Sequence of chain 10.A:
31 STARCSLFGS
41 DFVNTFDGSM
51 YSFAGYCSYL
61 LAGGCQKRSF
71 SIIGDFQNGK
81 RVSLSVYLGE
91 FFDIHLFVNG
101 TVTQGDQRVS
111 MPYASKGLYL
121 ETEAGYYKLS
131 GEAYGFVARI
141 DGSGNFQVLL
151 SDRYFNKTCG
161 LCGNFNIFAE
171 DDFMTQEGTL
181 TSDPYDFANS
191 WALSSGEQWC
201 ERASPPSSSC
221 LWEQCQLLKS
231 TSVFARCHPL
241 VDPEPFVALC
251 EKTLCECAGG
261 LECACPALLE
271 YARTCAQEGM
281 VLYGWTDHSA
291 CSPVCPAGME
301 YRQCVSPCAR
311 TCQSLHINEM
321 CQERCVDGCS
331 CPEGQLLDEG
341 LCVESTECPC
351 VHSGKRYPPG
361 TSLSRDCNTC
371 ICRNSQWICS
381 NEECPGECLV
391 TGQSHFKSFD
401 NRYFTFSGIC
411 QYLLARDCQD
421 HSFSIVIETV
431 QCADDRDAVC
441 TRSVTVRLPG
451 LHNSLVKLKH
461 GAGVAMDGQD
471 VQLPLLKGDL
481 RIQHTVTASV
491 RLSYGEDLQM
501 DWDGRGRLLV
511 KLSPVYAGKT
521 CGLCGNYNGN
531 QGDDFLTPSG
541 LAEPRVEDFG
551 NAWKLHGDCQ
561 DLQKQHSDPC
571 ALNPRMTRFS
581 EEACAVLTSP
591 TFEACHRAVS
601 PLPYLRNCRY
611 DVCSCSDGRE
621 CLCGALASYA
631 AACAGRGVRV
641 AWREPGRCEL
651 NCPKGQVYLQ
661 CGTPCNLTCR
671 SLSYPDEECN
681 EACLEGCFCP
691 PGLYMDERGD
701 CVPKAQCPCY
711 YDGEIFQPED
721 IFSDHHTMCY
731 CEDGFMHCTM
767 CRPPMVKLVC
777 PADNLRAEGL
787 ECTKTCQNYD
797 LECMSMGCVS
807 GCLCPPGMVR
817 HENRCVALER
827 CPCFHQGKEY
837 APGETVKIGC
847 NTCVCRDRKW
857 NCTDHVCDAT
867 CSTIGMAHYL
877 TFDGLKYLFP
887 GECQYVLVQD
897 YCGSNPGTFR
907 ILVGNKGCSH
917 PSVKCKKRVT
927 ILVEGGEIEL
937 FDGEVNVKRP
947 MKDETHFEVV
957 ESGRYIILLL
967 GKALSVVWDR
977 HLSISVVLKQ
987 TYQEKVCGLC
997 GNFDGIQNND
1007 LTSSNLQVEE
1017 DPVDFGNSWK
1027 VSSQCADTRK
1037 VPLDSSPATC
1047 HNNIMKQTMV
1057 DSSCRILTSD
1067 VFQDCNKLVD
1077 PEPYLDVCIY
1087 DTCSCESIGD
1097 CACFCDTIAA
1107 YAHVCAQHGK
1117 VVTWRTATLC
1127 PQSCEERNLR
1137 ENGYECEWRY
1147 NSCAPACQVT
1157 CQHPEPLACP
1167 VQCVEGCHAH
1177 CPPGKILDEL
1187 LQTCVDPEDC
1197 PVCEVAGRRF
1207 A

Binding-site contacts:
Ligand atom N2 contacts residue TYR694 of chain 10.A at 4.5 Å.
Ligand atom C3 contacts residue ASN666 of chain 10.A at 3.8 Å.
Ligand atom C5 contacts residue THR663 of chain 10.A at 4.3 Å.
Ligand atom C8 contacts residue LEU693 of chain 10.A at 4.2 Å (hydrophobic).
Ligand atom C5 contacts residue ASN666 of chain 10.A at 3.6 Å.
Ligand atom C7 contacts residue ASN666 of chain 10.A at 3.7 Å.
Ligand atom C8 contacts residue TYR694 of chain 10.A at 3.4 Å (hydrophobic).
Ligand atom O7 contacts residue ASN666 of chain 10.A at 4.0 Å.
Ligand atom C2 contacts residue ASN666 of chain 10.A at 2.5 Å.
Ligand atom N2 contacts residue ASN666 of chain 10.A at 3.0 Å (h-bond).
Ligand atom C4 contacts residue ASN666 of chain 10.A at 4.2 Å.
Ligand atom C7 contacts residue TYR694 of chain 10.A at 4.5 Å (hydrophobic).
Ligand atom O5 contacts residue ASN666 of chain 10.A at 2.3 Å (h-bond).
Ligand atom C6 contacts residue THR663 of chain 10.A at 3.7 Å.
Ligand atom C1 contacts residue ASN666 of chain 10.A at 1.4 Å.

This protein binds this small molecule.
Small molecule (SMILES): CC(=O)N[C@@H]1[C@@H](O)[C@H](O)[C@@H](CO)O[C@H]1O